This protein binds this small molecule.
Small molecule (SMILES): NCC(=O)O

Sequence of chain 29.A:
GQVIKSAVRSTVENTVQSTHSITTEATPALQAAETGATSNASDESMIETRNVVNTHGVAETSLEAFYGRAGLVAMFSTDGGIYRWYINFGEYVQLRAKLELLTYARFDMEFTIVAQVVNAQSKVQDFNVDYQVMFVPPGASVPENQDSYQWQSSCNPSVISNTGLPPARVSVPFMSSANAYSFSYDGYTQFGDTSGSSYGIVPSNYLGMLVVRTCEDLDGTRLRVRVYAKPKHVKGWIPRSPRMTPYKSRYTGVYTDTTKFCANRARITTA

Binding-site contacts:
Ligand atom CA contacts residue CYS1 of chain 29.P at 2.4 Å (hydrophobic).
Ligand atom CA contacts residue MET78 of chain 29.A at 4.0 Å (hydrophobic).
Ligand atom OXT contacts residue ARG229 of chain 29.A at 3.1 Å (salt-bridge).
Ligand atom CA contacts residue SER151 of chain 28.A at 4.0 Å.
Ligand atom O contacts residue TRP154 of chain 28.A at 4.1 Å.
Ligand atom O contacts residue LEU75 of chain 29.A at 3.8 Å.
Ligand atom C contacts residue ARG229 of chain 29.A at 3.7 Å.
Ligand atom C contacts residue MET78 of chain 29.A at 3.6 Å (hydrophobic).
Ligand atom CA contacts residue GLN155 of chain 28.A at 4.3 Å.
Ligand atom C contacts residue TRP154 of chain 28.A at 4.1 Å (hydrophobic).
Ligand atom OXT contacts residue MET78 of chain 29.A at 3.5 Å (h-bond).
Ligand atom CA contacts residue TRP154 of chain 28.A at 4.3 Å (hydrophobic).
Ligand atom N contacts residue TYR152 of chain 28.A at 4.2 Å.
Ligand atom OXT contacts residue ARG216 of chain 28.A at 3.0 Å (salt-bridge).
Ligand atom N contacts residue SER151 of chain 28.A at 3.5 Å (h-bond).
Ligand atom O contacts residue ARG216 of chain 28.A at 2.9 Å (salt-bridge).
Ligand atom CA contacts residue LEU75 of chain 29.A at 3.7 Å (hydrophobic).
Ligand atom N contacts residue CYS1 of chain 29.P at 1.3 Å.
Ligand atom OXT contacts residue CYS1 of chain 29.P at 4.0 Å.
Ligand atom O contacts residue MET78 of chain 29.A at 3.9 Å.
Ligand atom C contacts residue LEU75 of chain 29.A at 4.2 Å (hydrophobic).
Ligand atom C contacts residue CYS1 of chain 29.P at 3.7 Å (hydrophobic).
Ligand atom N contacts residue MET78 of chain 29.A at 3.8 Å.
Ligand atom C contacts residue ARG216 of chain 28.A at 3.6 Å.
Ligand atom O contacts residue ARG229 of chain 29.A at 2.9 Å (salt-bridge).
Ligand atom N contacts residue ASP150 of chain 28.A at 3.4 Å (salt-bridge).
Ligand atom OXT contacts residue ASP150 of chain 28.A at 4.3 Å.

Sequence of chain 28.A:
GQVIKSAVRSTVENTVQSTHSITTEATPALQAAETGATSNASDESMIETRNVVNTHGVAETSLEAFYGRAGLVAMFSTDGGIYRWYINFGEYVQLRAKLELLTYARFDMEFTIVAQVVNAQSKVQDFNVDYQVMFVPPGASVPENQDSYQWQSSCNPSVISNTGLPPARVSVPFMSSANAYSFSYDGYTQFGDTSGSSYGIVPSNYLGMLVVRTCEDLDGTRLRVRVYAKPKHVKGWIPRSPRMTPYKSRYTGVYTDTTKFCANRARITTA